This small molecule binds to this protein.
Small molecule (SMILES): N=C(N)NCCC[C@H](NCC(=O)O[P](=O)(O)OC[C@H]1O[C@@H](n2cnc3c(N)ncnc32)[C@H](O)[C@@H]1O)C(=O)O

Sequence of chain 1.B:
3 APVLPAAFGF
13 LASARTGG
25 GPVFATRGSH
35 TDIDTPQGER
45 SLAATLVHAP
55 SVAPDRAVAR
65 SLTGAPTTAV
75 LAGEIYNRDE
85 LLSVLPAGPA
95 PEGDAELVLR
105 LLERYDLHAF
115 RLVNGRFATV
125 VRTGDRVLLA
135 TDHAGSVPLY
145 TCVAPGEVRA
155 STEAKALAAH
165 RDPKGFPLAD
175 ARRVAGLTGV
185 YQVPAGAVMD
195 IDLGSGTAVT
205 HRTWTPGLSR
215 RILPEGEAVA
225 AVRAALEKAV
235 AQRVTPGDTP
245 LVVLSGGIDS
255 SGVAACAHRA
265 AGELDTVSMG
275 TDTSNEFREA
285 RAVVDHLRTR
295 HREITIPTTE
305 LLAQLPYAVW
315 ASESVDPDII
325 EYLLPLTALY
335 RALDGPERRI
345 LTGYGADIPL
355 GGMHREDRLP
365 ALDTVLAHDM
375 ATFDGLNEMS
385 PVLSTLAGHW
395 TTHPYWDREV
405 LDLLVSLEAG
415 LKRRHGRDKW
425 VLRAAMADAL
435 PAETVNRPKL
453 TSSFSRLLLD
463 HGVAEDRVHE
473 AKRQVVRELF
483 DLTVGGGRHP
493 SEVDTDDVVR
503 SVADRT

Binding-site contacts:
Ligand atom O1A contacts residue MG1 of chain 1.H at 1.8 Å.
Ligand atom O3' contacts residue TYR348 of chain 1.B at 3.3 Å (h-bond).
Ligand atom O1A contacts residue POP1 of chain 1.K at 2.6 Å (h-bond).
Ligand atom N6 contacts residue MET273 of chain 1.B at 2.8 Å (h-bond).
Ligand atom O2A contacts residue POP1 of chain 1.K at 2.6 Å (h-bond).
Ligand atom O contacts residue GLY349 of chain 1.B at 2.9 Å (h-bond).
Ligand atom O2' contacts residue VAL247 of chain 1.B at 2.7 Å (h-bond).
Ligand atom OX1 contacts residue MET357 of chain 1.B at 3.5 Å.
Ligand atom CD contacts residue TYR326 of chain 1.B at 3.5 Å (hydrophobic).
Ligand atom OX3 contacts residue GLY349 of chain 1.B at 3.5 Å.
Ligand atom O3' contacts residue SER254 of chain 1.B at 3.6 Å.
Ligand atom C2 contacts residue VAL271 of chain 1.B at 3.5 Å (hydrophobic).
Ligand atom C2 contacts residue LEU333 of chain 1.B at 3.5 Å (hydrophobic).
Ligand atom NH1 contacts residue LEU380 of chain 1.B at 3.3 Å.
Ligand atom O1A contacts residue ASP351 of chain 1.B at 2.9 Å (salt-bridge).
Ligand atom O2' contacts residue GLY347 of chain 1.B at 3.3 Å (h-bond).
Ligand atom C contacts residue GLY349 of chain 1.B at 3.6 Å.
Ligand atom O3' contacts residue POP1 of chain 1.K at 3.1 Å (h-bond).
Ligand atom NH2 contacts residue ASP373 of chain 1.B at 3.4 Å (salt-bridge).
Ligand atom PA contacts residue POP1 of chain 1.K at 3.4 Å.
Ligand atom NH1 contacts residue GLU382 of chain 1.B at 2.9 Å (salt-bridge).
Ligand atom PA contacts residue MG1 of chain 1.H at 3.3 Å.
Ligand atom C2 contacts residue LEU248 of chain 1.B at 3.1 Å (hydrophobic).
Ligand atom C3' contacts residue POP1 of chain 1.K at 3.3 Å.
Ligand atom C contacts residue ASP351 of chain 1.B at 3.5 Å.
Ligand atom PA contacts residue LYS443 of chain 1.B at 3.4 Å.
Ligand atom O1A contacts residue LYS443 of chain 1.B at 2.7 Å (salt-bridge).
Ligand atom O3' contacts residue GLY347 of chain 1.B at 2.6 Å.
Ligand atom N1 contacts residue MET273 of chain 1.B at 3.1 Å (h-bond).
Ligand atom O2' contacts residue SER254 of chain 1.B at 3.3 Å.
Ligand atom O5' contacts residue POP1 of chain 1.K at 3.5 Å (h-bond).
Ligand atom OX3 contacts residue ILE352 of chain 1.B at 3.5 Å.
Ligand atom N1 contacts residue LEU248 of chain 1.B at 3.3 Å (h-bond).
Ligand atom O2A contacts residue MG1 of chain 1.I at 2.8 Å.
Ligand atom OX1 contacts residue LYS443 of chain 1.B at 3.4 Å (salt-bridge).
Ligand atom CD contacts residue GLU382 of chain 1.B at 3.6 Å.
Ligand atom NE contacts residue ILE352 of chain 1.B at 3.6 Å.
Ligand atom OX3 contacts residue ASP351 of chain 1.B at 3.0 Å.
Ligand atom CG contacts residue TYR326 of chain 1.B at 3.6 Å (hydrophobic).
Ligand atom N3 contacts residue VAL247 of chain 1.B at 3.2 Å.